Sequence of chain 1.C:
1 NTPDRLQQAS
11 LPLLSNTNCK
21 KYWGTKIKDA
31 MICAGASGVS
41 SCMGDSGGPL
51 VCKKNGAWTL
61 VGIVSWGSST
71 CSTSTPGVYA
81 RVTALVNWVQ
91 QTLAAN

Sequence of chain 1.B:
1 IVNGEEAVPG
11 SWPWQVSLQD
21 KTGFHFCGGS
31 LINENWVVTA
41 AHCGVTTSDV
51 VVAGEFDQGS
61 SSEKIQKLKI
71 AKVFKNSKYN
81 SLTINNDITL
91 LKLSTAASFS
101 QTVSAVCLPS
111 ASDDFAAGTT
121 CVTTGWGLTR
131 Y

The protein below binds the small molecule below.
Small molecule (SMILES): CC(C)C[C@@H](N)C(=O)N[C@@H](Cc1ccccc1)C(=O)NCc1ccc(F)cc1

Binding-site contacts:
Ligand atom F contacts residue GLY67 of chain 1.C at 3.5 Å.
Ligand atom C contacts residue GLY67 of chain 1.C at 3.8 Å.
Ligand atom C5 contacts residue SER41 of chain 1.C at 3.8 Å.
Ligand atom CG1 contacts residue HIS42 of chain 1.B at 3.7 Å.
Ligand atom CD1 contacts residue ILE84 of chain 1.B at 3.3 Å (hydrophobic).
Ligand atom CG contacts residue ILE84 of chain 1.B at 3.7 Å (hydrophobic).
Ligand atom CD11 contacts residue HIS42 of chain 1.B at 3.8 Å.
Ligand atom C5 contacts residue SER68 of chain 1.C at 3.4 Å.
Ligand atom C3 contacts residue SER41 of chain 1.C at 3.7 Å.
Ligand atom F contacts residue SER40 of chain 1.C at 3.6 Å.
Ligand atom C3 contacts residue GLY67 of chain 1.C at 3.7 Å.
Ligand atom C3 contacts residue TRP66 of chain 1.C at 3.6 Å (hydrophobic).
Ligand atom C6 contacts residue MET43 of chain 1.C at 3.9 Å (hydrophobic).
Ligand atom N contacts residue SER68 of chain 1.C at 3.9 Å.
Ligand atom C7 contacts residue SER46 of chain 1.C at 3.1 Å.
Ligand atom C contacts residue TRP66 of chain 1.C at 3.8 Å (hydrophobic).
Ligand atom CB1 contacts residue HIS42 of chain 1.B at 3.8 Å.
Ligand atom N2 contacts residue SER46 of chain 1.C at 3.3 Å (h-bond).
Ligand atom C4 contacts residue GLY67 of chain 1.C at 3.6 Å.
Ligand atom C4 contacts residue SER41 of chain 1.C at 3.3 Å.
Ligand atom C2 contacts residue TRP66 of chain 1.C at 3.8 Å (hydrophobic).
Ligand atom C5 contacts residue CYS71 of chain 1.C at 3.9 Å (hydrophobic).
Ligand atom CZ contacts residue HIS42 of chain 1.B at 3.8 Å.
Ligand atom CD11 contacts residue ILE84 of chain 1.B at 3.8 Å (hydrophobic).
Ligand atom O contacts residue GLY67 of chain 1.C at 2.8 Å (h-bond).
Ligand atom CA contacts residue GLY67 of chain 1.C at 3.5 Å.
Ligand atom C7 contacts residue SER65 of chain 1.C at 3.9 Å.
Ligand atom CE1 contacts residue HIS42 of chain 1.B at 3.9 Å.
Ligand atom C2 contacts residue VAL64 of chain 1.C at 3.8 Å (hydrophobic).
Ligand atom F contacts residue SER68 of chain 1.C at 3.5 Å.
Ligand atom CZ contacts residue ILE84 of chain 1.B at 3.9 Å (hydrophobic).
Ligand atom N contacts residue SER69 of chain 1.C at 3.6 Å (h-bond).
Ligand atom CE1 contacts residue ILE84 of chain 1.B at 3.2 Å (hydrophobic).
Ligand atom N contacts residue GLY67 of chain 1.C at 2.5 Å (h-bond).
Ligand atom N2 contacts residue TRP66 of chain 1.C at 3.9 Å.
Ligand atom N2 contacts residue SER65 of chain 1.C at 3.1 Å (h-bond).
Ligand atom O contacts residue TRP66 of chain 1.C at 3.2 Å.
Ligand atom CA1 contacts residue SER65 of chain 1.C at 3.9 Å.
Ligand atom O1 contacts residue MET43 of chain 1.C at 3.8 Å.
Ligand atom F contacts residue SER41 of chain 1.C at 3.2 Å.